A small-molecule ligand and the protein it binds are described below.
Small molecule (SMILES): CC(=O)N[C@@H]1[C@@H](O)[C@@H](O)[C@@H](CO)O[C@@H]1O

Binding-site contacts:
Ligand atom O3 contacts residue ASP89 of chain 1.A at 2.6 Å (salt-bridge).
Ligand atom N2 contacts residue ASN131 of chain 1.A at 3.8 Å.
Ligand atom C2 contacts residue ASN131 of chain 1.A at 4.3 Å.
Ligand atom O7 contacts residue ASP105 of chain 1.A at 4.2 Å.
Ligand atom C7 contacts residue ASN131 of chain 1.A at 3.9 Å.
Ligand atom O3 contacts residue ASN131 of chain 1.A at 3.0 Å (h-bond).
Ligand atom C2 contacts residue LEU215 of chain 1.A at 3.8 Å (hydrophobic).
Ligand atom C4 contacts residue PHE129 of chain 1.A at 3.4 Å (hydrophobic).
Ligand atom O3 contacts residue PHE129 of chain 1.A at 3.6 Å.
Ligand atom C6 contacts residue HIS219 of chain 1.A at 3.5 Å.
Ligand atom C6 contacts residue LEU215 of chain 1.A at 3.9 Å (hydrophobic).
Ligand atom O4 contacts residue GLY214 of chain 1.A at 3.4 Å.
Ligand atom C4 contacts residue LEU215 of chain 1.A at 4.3 Å (hydrophobic).
Ligand atom C7 contacts residue GLY107 of chain 1.A at 3.6 Å.
Ligand atom C6 contacts residue PHE129 of chain 1.A at 4.2 Å (hydrophobic).
Ligand atom C1 contacts residue LEU215 of chain 1.A at 3.9 Å (hydrophobic).
Ligand atom O4 contacts residue ASP89 of chain 1.A at 2.9 Å (salt-bridge).
Ligand atom C3 contacts residue ASP89 of chain 1.A at 3.7 Å.
Ligand atom C6 contacts residue SER216 of chain 1.A at 3.5 Å.
Ligand atom O5 contacts residue LEU215 of chain 1.A at 3.4 Å.
Ligand atom C4 contacts residue ASP89 of chain 1.A at 3.6 Å.
Ligand atom O6 contacts residue SER216 of chain 1.A at 2.7 Å (h-bond).
Ligand atom C8 contacts residue PHE108 of chain 1.A at 4.3 Å (hydrophobic).
Ligand atom C4 contacts residue ALA88 of chain 1.A at 4.2 Å (hydrophobic).
Ligand atom O4 contacts residue ALA88 of chain 1.A at 3.6 Å.
Ligand atom O7 contacts residue ASN131 of chain 1.A at 4.3 Å.
Ligand atom N2 contacts residue LEU215 of chain 1.A at 4.1 Å.
Ligand atom C3 contacts residue ASN131 of chain 1.A at 3.5 Å.
Ligand atom O3 contacts residue GLY106 of chain 1.A at 4.0 Å.
Ligand atom O7 contacts residue GLY107 of chain 1.A at 2.6 Å (h-bond).
Ligand atom C5 contacts residue PHE129 of chain 1.A at 3.8 Å (hydrophobic).
Ligand atom O7 contacts residue LEU215 of chain 1.A at 3.8 Å.
Ligand atom O3 contacts residue GLY107 of chain 1.A at 3.1 Å (h-bond).
Ligand atom O7 contacts residue GLY106 of chain 1.A at 3.4 Å.
Ligand atom C8 contacts residue TRP133 of chain 1.A at 4.2 Å (hydrophobic).
Ligand atom O4 contacts residue LEU215 of chain 1.A at 3.2 Å (h-bond).
Ligand atom C3 contacts residue PHE129 of chain 1.A at 3.4 Å (hydrophobic).
Ligand atom C5 contacts residue LEU215 of chain 1.A at 4.2 Å (hydrophobic).
Ligand atom O6 contacts residue HIS219 of chain 1.A at 3.4 Å (h-bond).
Ligand atom C7 contacts residue LEU215 of chain 1.A at 4.1 Å (hydrophobic).

Sequence of chain 1.A:
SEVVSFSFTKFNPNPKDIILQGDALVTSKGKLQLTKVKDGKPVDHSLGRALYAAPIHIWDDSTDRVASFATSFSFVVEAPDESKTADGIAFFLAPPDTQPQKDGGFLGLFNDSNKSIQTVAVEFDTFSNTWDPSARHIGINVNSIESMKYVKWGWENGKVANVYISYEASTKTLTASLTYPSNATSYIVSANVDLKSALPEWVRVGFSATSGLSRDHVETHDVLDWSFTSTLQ